The protein below binds the small molecule below.
Small molecule (SMILES): CC(=O)N[C@@H]1[C@@H](O)[C@H](O)[C@@H](CO)O[C@H]1O

Sequence of chain 1.D:
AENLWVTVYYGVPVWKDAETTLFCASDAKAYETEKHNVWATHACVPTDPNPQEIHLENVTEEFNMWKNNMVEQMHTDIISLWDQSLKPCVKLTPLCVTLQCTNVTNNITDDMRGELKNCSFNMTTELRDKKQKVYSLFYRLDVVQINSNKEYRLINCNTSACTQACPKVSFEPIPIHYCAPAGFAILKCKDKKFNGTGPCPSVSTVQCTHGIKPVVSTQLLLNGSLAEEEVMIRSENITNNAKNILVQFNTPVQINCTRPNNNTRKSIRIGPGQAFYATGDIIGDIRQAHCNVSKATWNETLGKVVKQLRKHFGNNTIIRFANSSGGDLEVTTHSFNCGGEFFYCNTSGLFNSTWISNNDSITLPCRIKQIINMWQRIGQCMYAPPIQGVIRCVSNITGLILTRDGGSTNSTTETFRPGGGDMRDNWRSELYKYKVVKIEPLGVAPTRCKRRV

Binding-site contacts:
Ligand atom C8 contacts residue ASN308 of chain 1.D at 3.2 Å.
Ligand atom O7 contacts residue ASN308 of chain 1.D at 4.3 Å.
Ligand atom O5 contacts residue ASN308 of chain 1.D at 2.4 Å (h-bond).
Ligand atom C5 contacts residue TRP364 of chain 1.D at 3.9 Å (hydrophobic).
Ligand atom C5 contacts residue ASN308 of chain 1.D at 3.7 Å.
Ligand atom C7 contacts residue ASN308 of chain 1.D at 3.5 Å.
Ligand atom C1 contacts residue TRP364 of chain 1.D at 4.1 Å (hydrophobic).
Ligand atom O5 contacts residue TRP364 of chain 1.D at 3.7 Å.
Ligand atom N2 contacts residue ASN308 of chain 1.D at 2.8 Å (h-bond).
Ligand atom C4 contacts residue ASN308 of chain 1.D at 4.3 Å.
Ligand atom C3 contacts residue ASN308 of chain 1.D at 3.8 Å.
Ligand atom C2 contacts residue ASN308 of chain 1.D at 2.4 Å.
Ligand atom C1 contacts residue ASN308 of chain 1.D at 1.4 Å.
Ligand atom C6 contacts residue TRP364 of chain 1.D at 3.6 Å (hydrophobic).